Sequence of chain 1.E:
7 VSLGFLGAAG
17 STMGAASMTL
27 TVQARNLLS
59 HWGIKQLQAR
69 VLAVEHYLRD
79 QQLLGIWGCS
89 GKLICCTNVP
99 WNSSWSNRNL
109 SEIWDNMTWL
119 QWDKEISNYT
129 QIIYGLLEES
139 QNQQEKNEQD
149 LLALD

This small molecule binds to this protein.
Small molecule (SMILES): CC(=O)N[C@@H]1[C@@H](O)[C@H](O)[C@@H](CO)O[C@H]1O

Binding-site contacts:
Ligand atom O7 contacts residue ASN100 of chain 1.E at 3.7 Å.
Ligand atom O5 contacts residue ASN100 of chain 1.E at 2.5 Å (h-bond).
Ligand atom C1 contacts residue SER102 of chain 1.E at 3.8 Å.
Ligand atom C4 contacts residue ASN100 of chain 1.E at 4.3 Å.
Ligand atom O5 contacts residue SER102 of chain 1.E at 2.9 Å (h-bond).
Ligand atom N2 contacts residue ASN100 of chain 1.E at 2.9 Å (h-bond).
Ligand atom C6 contacts residue SER102 of chain 1.E at 3.7 Å.
Ligand atom C5 contacts residue ASN100 of chain 1.E at 3.7 Å.
Ligand atom C3 contacts residue ASN100 of chain 1.E at 3.8 Å.
Ligand atom C1 contacts residue ASN100 of chain 1.E at 1.4 Å.
Ligand atom C5 contacts residue SER102 of chain 1.E at 4.0 Å.
Ligand atom C2 contacts residue ASN100 of chain 1.E at 2.5 Å.
Ligand atom C7 contacts residue ASN100 of chain 1.E at 3.5 Å.